This protein binds this small molecule.
Small molecule (SMILES): [H]/N=C(\N)N[C@H]1C=C(C(=O)O)O[C@@H]([C@H](O)[C@H](O)CO)[C@@H]1NC(C)=O

Sequence of chain 1.D:
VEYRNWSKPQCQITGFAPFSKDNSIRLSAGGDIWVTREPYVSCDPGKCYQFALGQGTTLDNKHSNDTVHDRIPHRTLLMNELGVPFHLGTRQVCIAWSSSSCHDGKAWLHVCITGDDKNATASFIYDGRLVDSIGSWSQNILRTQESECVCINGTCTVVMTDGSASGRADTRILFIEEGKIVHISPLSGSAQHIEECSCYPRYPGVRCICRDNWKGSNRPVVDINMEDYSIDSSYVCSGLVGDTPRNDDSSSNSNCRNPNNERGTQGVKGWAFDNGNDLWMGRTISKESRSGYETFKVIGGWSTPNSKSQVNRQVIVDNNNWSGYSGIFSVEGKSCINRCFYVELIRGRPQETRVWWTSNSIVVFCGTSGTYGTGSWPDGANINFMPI

Binding-site contacts:
Ligand atom NE contacts residue ASP151 of chain 1.D at 2.9 Å (salt-bridge).
Ligand atom C3 contacts residue ASP151 of chain 1.D at 3.2 Å.
Ligand atom O1A contacts residue ARG371 of chain 1.D at 2.8 Å (salt-bridge).
Ligand atom NH2 contacts residue GLU119 of chain 1.D at 3.7 Å.
Ligand atom O9 contacts residue GLU276 of chain 1.D at 2.5 Å (salt-bridge).
Ligand atom O9 contacts residue ARG224 of chain 1.D at 3.3 Å (salt-bridge).
Ligand atom NH1 contacts residue TRP178 of chain 1.D at 3.1 Å (h-bond).
Ligand atom NH2 contacts residue ARG156 of chain 1.D at 3.2 Å (salt-bridge).
Ligand atom NE contacts residue GLU119 of chain 1.D at 3.2 Å (salt-bridge).
Ligand atom O8 contacts residue ARG292 of chain 1.D at 3.4 Å.
Ligand atom O1B contacts residue ARG118 of chain 1.D at 2.8 Å (salt-bridge).
Ligand atom C8 contacts residue GLU276 of chain 1.D at 3.6 Å.
Ligand atom C11 contacts residue TRP178 of chain 1.D at 3.7 Å (hydrophobic).
Ligand atom C8 contacts residue ARG292 of chain 1.D at 3.7 Å.
Ligand atom O10 contacts residue ASP151 of chain 1.D at 3.3 Å.
Ligand atom C6 contacts residue TYR406 of chain 1.D at 3.8 Å (hydrophobic).
Ligand atom C3 contacts residue GLU119 of chain 1.D at 3.4 Å.
Ligand atom C10 contacts residue ARG152 of chain 1.D at 3.8 Å.
Ligand atom C1 contacts residue TYR406 of chain 1.D at 3.0 Å (hydrophobic).
Ligand atom CZ contacts residue TRP178 of chain 1.D at 3.3 Å (hydrophobic).
Ligand atom NH2 contacts residue TRP178 of chain 1.D at 2.7 Å (h-bond).
Ligand atom O6 contacts residue ARG292 of chain 1.D at 3.7 Å.
Ligand atom NH1 contacts residue GLU227 of chain 1.D at 3.2 Å (salt-bridge).
Ligand atom C1 contacts residue ARG371 of chain 1.D at 3.4 Å.
Ligand atom C2 contacts residue TYR406 of chain 1.D at 2.9 Å (hydrophobic).
Ligand atom O1B contacts residue ARG371 of chain 1.D at 2.8 Å (salt-bridge).
Ligand atom O1A contacts residue TYR406 of chain 1.D at 3.3 Å (h-bond).
Ligand atom O1A contacts residue ARG292 of chain 1.D at 3.3 Å (salt-bridge).
Ligand atom O10 contacts residue ARG152 of chain 1.D at 2.8 Å (salt-bridge).
Ligand atom O6 contacts residue TYR406 of chain 1.D at 3.1 Å (h-bond).
Ligand atom C4 contacts residue ASP151 of chain 1.D at 3.4 Å.
Ligand atom C9 contacts residue GLU276 of chain 1.D at 3.3 Å.
Ligand atom O8 contacts residue GLU276 of chain 1.D at 2.8 Å (salt-bridge).
Ligand atom C3 contacts residue TYR406 of chain 1.D at 3.1 Å (hydrophobic).
Ligand atom O1B contacts residue TYR406 of chain 1.D at 3.3 Å (h-bond).
Ligand atom O9 contacts residue ALA246 of chain 1.D at 3.3 Å.
Ligand atom C9 contacts residue ALA246 of chain 1.D at 3.6 Å (hydrophobic).
Ligand atom C4 contacts residue GLU119 of chain 1.D at 3.8 Å.
Ligand atom CZ contacts residue GLU119 of chain 1.D at 3.6 Å.
Ligand atom NH2 contacts residue ASP151 of chain 1.D at 3.0 Å (salt-bridge).